Binding-site contacts:
Ligand atom C3 contacts residue LEU113 of chain 1.B at 4.0 Å (hydrophobic).
Ligand atom O1 contacts residue ILE34 of chain 1.B at 3.6 Å.
Ligand atom N1 contacts residue ASP150 of chain 1.B at 2.8 Å (salt-bridge).
Ligand atom C6 contacts residue TRP102 of chain 1.B at 3.4 Å (hydrophobic).
Ligand atom N2 contacts residue THR53 of chain 1.B at 3.9 Å.
Ligand atom C1 contacts residue LYS35 of chain 1.B at 4.2 Å.
Ligand atom O1 contacts residue THR53 of chain 1.B at 2.9 Å (h-bond).
Ligand atom C3 contacts residue SER52 of chain 1.B at 3.8 Å.
Ligand atom C1 contacts residue THR53 of chain 1.B at 3.6 Å.
Ligand atom N1 contacts residue LYS35 of chain 1.B at 3.0 Å (salt-bridge).
Ligand atom C2 contacts residue TRP51 of chain 1.B at 3.6 Å (hydrophobic).
Ligand atom C7 contacts residue PRO105 of chain 1.B at 3.9 Å (hydrophobic).
Ligand atom C2 contacts residue SER52 of chain 1.B at 3.8 Å.
Ligand atom C4 contacts residue SER52 of chain 1.B at 3.3 Å.
Ligand atom C1 contacts residue SER52 of chain 1.B at 3.8 Å.
Ligand atom O1 contacts residue ASP150 of chain 1.B at 3.6 Å.
Ligand atom C5 contacts residue LEU113 of chain 1.B at 4.2 Å (hydrophobic).
Ligand atom O2 contacts residue TRP51 of chain 1.B at 4.1 Å.
Ligand atom C8 contacts residue LEU113 of chain 1.B at 3.9 Å (hydrophobic).
Ligand atom C6 contacts residue ASN41 of chain 1.B at 3.5 Å.
Ligand atom O2 contacts residue LYS35 of chain 1.B at 3.8 Å.
Ligand atom C5 contacts residue TRP102 of chain 1.B at 3.4 Å (hydrophobic).
Ligand atom O1 contacts residue SER52 of chain 1.B at 3.8 Å.
Ligand atom C1 contacts residue ILE34 of chain 1.B at 3.9 Å (hydrophobic).
Ligand atom C7 contacts residue LEU113 of chain 1.B at 3.7 Å (hydrophobic).
Ligand atom C5 contacts residue ASN41 of chain 1.B at 4.1 Å.
Ligand atom C1 contacts residue ASP150 of chain 1.B at 3.7 Å.
Ligand atom C4 contacts residue LEU113 of chain 1.B at 4.2 Å (hydrophobic).
Ligand atom N1 contacts residue ILE34 of chain 1.B at 4.0 Å.
Ligand atom N2 contacts residue SER52 of chain 1.B at 2.9 Å (h-bond).
Ligand atom C8 contacts residue ASN41 of chain 1.B at 4.2 Å.
Ligand atom C6 contacts residue LEU113 of chain 1.B at 3.6 Å (hydrophobic).
Ligand atom C4 contacts residue TRP51 of chain 1.B at 3.6 Å (hydrophobic).
Ligand atom C3 contacts residue TRP51 of chain 1.B at 4.0 Å (hydrophobic).
Ligand atom C7 contacts residue ASN41 of chain 1.B at 3.6 Å.
Ligand atom N1 contacts residue TRP51 of chain 1.B at 4.2 Å.
Ligand atom N2 contacts residue TRP51 of chain 1.B at 3.1 Å.
Ligand atom O1 contacts residue TRP51 of chain 1.B at 2.9 Å (h-bond).
Ligand atom C1 contacts residue TRP51 of chain 1.B at 3.4 Å (hydrophobic).
Ligand atom C5 contacts residue SER52 of chain 1.B at 4.0 Å.

This small molecule binds to this protein.
Small molecule (SMILES): NC(=O)NC(=O)c1ccccc1

Sequence of chain 1.B:
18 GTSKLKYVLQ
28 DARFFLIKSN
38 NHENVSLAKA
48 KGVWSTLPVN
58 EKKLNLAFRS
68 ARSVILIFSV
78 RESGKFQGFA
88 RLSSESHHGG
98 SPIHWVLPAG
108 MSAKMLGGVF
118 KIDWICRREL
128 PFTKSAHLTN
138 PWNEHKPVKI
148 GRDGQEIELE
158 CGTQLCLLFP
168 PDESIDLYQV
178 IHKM